The protein below binds the small molecule below.
Small molecule (SMILES): C[C@H](O)CC(=O)O

Sequence of chain 1.A:
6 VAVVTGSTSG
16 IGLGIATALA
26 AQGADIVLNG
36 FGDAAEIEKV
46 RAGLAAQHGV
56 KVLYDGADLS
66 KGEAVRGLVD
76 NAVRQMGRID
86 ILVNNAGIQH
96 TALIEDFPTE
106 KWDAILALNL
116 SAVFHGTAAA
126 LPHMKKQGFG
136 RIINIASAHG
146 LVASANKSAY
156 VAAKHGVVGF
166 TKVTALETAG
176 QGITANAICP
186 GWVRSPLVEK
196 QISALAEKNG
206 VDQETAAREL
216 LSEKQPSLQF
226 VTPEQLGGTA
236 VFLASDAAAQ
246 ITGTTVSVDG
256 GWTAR

Binding-site contacts:
Ligand atom OG1 contacts residue TYR155 of chain 1.A at 2.8 Å (h-bond).
Ligand atom C contacts residue HIS144 of chain 1.A at 4.1 Å.
Ligand atom OG1 contacts residue SER142 of chain 1.A at 2.4 Å (h-bond).
Ligand atom OG1 contacts residue PRO185 of chain 1.A at 4.4 Å.
Ligand atom CG2 contacts residue TRP187 of chain 1.A at 3.8 Å (hydrophobic).
Ligand atom OA contacts residue HIS144 of chain 1.A at 3.0 Å (h-bond).
Ligand atom CB contacts residue TYR155 of chain 1.A at 3.8 Å (hydrophobic).
Ligand atom C contacts residue LYS152 of chain 1.A at 3.3 Å.
Ligand atom C contacts residue TYR155 of chain 1.A at 4.1 Å (hydrophobic).
Ligand atom CA contacts residue TYR155 of chain 1.A at 3.6 Å (hydrophobic).
Ligand atom CB contacts residue HIS144 of chain 1.A at 3.7 Å.
Ligand atom CG2 contacts residue SER142 of chain 1.A at 4.3 Å.
Ligand atom OG1 contacts residue NAD1 of chain 1.E at 3.1 Å.
Ligand atom C contacts residue TRP187 of chain 1.A at 3.9 Å (hydrophobic).
Ligand atom CG2 contacts residue GLY186 of chain 1.A at 3.8 Å.
Ligand atom OB contacts residue LYS152 of chain 1.A at 3.3 Å (salt-bridge).
Ligand atom OA contacts residue TYR155 of chain 1.A at 4.0 Å.
Ligand atom C contacts residue LEU192 of chain 1.A at 4.2 Å (hydrophobic).
Ligand atom OG1 contacts residue HIS144 of chain 1.A at 4.0 Å.
Ligand atom CG2 contacts residue PRO185 of chain 1.A at 4.3 Å (hydrophobic).
Ligand atom CB contacts residue SER142 of chain 1.A at 3.5 Å.
Ligand atom OB contacts residue GLN94 of chain 1.A at 3.0 Å (h-bond).
Ligand atom CA contacts residue NAD1 of chain 1.E at 3.8 Å.
Ligand atom CA contacts residue HIS144 of chain 1.A at 4.5 Å.
Ligand atom CB contacts residue NAD1 of chain 1.E at 3.9 Å.
Ligand atom C contacts residue GLN94 of chain 1.A at 3.5 Å.
Ligand atom CG2 contacts residue TRP257 of chain 1.A at 3.7 Å (hydrophobic).
Ligand atom OB contacts residue LEU192 of chain 1.A at 3.4 Å.
Ligand atom CA contacts residue LEU192 of chain 1.A at 4.2 Å (hydrophobic).
Ligand atom OB contacts residue GLN196 of chain 1.A at 2.7 Å (h-bond).
Ligand atom CA contacts residue TRP187 of chain 1.A at 4.1 Å (hydrophobic).
Ligand atom C contacts residue GLN196 of chain 1.A at 3.8 Å.
Ligand atom OB contacts residue TRP187 of chain 1.A at 4.1 Å.
Ligand atom OA contacts residue GLN94 of chain 1.A at 3.5 Å (h-bond).
Ligand atom OA contacts residue LYS152 of chain 1.A at 2.7 Å (salt-bridge).
Ligand atom OA contacts residue TRP187 of chain 1.A at 4.3 Å.
Ligand atom CG2 contacts residue NAD1 of chain 1.E at 3.6 Å.